A small-molecule ligand and the protein it binds are described below.
Small molecule (SMILES): CCCN(CCC)C(=O)c1cccc(C(=O)N[C@@H](Cc2ccccc2)[C@@H](N)C[C@@H](C)C(=O)Nc2ccc(F)cc2)c1

Binding-site contacts:
Ligand atom C25 contacts residue GLY37 of chain 1.A at 3.3 Å.
Ligand atom N4 contacts residue GLY233 of chain 1.A at 2.9 Å (h-bond).
Ligand atom C22 contacts residue PRO73 of chain 1.A at 3.1 Å (hydrophobic).
Ligand atom C21 contacts residue THR75 of chain 1.A at 3.5 Å.
Ligand atom C16 contacts residue ASP231 of chain 1.A at 3.5 Å.
Ligand atom C28 contacts residue PHE111 of chain 1.A at 3.6 Å (hydrophobic).
Ligand atom N2 contacts residue GLY233 of chain 1.A at 2.8 Å (h-bond).
Ligand atom O1 contacts residue THR235 of chain 1.A at 2.7 Å (h-bond).
Ligand atom C20 contacts residue GLY37 of chain 1.A at 3.6 Å.
Ligand atom C6 contacts residue GLN76 of chain 1.A at 3.6 Å.
Ligand atom C9 contacts residue THR235 of chain 1.A at 3.6 Å.
Ligand atom C19 contacts residue ASP231 of chain 1.A at 3.6 Å.
Ligand atom C33 contacts residue GLN76 of chain 1.A at 3.5 Å.
Ligand atom F1 contacts residue ARG131 of chain 1.A at 3.0 Å.
Ligand atom N4 contacts residue ASP35 of chain 1.A at 2.9 Å (salt-bridge).
Ligand atom O3 contacts residue THR75 of chain 1.A at 3.2 Å (h-bond).
Ligand atom O2 contacts residue TYR74 of chain 1.A at 3.5 Å.
Ligand atom C26 contacts residue GLY37 of chain 1.A at 3.5 Å.
Ligand atom C24 contacts residue ILE129 of chain 1.A at 3.2 Å (hydrophobic).
Ligand atom N3 contacts residue GLY37 of chain 1.A at 2.8 Å (h-bond).
Ligand atom C15 contacts residue GLY233 of chain 1.A at 3.5 Å.
Ligand atom C18 contacts residue ASP231 of chain 1.A at 3.4 Å.
Ligand atom C17 contacts residue ASP35 of chain 1.A at 3.4 Å.
Ligand atom N4 contacts residue ASP231 of chain 1.A at 2.6 Å (salt-bridge).
Ligand atom C27 contacts residue PRO73 of chain 1.A at 3.3 Å (hydrophobic).
Ligand atom C17 contacts residue GLY233 of chain 1.A at 3.4 Å.
Ligand atom O3 contacts residue TYR74 of chain 1.A at 3.2 Å.
Ligand atom C19 contacts residue GLY37 of chain 1.A at 3.5 Å.
Ligand atom C9 contacts residue GLY14 of chain 1.A at 3.1 Å.
Ligand atom C14 contacts residue GLY16 of chain 1.A at 3.6 Å.
Ligand atom O2 contacts residue GLN76 of chain 1.A at 3.0 Å (h-bond).
Ligand atom N4 contacts residue THR234 of chain 1.A at 3.3 Å (h-bond).
Ligand atom C25 contacts residue SER38 of chain 1.A at 3.6 Å.
Ligand atom C4 contacts residue GLY233 of chain 1.A at 3.5 Å.
Ligand atom C28 contacts residue GLN76 of chain 1.A at 3.4 Å.
Ligand atom C16 contacts residue ASP35 of chain 1.A at 3.6 Å.
Ligand atom O2 contacts residue THR75 of chain 1.A at 3.2 Å (h-bond).
Ligand atom C29 contacts residue PHE111 of chain 1.A at 3.5 Å (hydrophobic).
Ligand atom F1 contacts residue ILE129 of chain 1.A at 3.2 Å.
Ligand atom C10 contacts residue GLN15 of chain 1.A at 3.5 Å.

Sequence of chain 1.A:
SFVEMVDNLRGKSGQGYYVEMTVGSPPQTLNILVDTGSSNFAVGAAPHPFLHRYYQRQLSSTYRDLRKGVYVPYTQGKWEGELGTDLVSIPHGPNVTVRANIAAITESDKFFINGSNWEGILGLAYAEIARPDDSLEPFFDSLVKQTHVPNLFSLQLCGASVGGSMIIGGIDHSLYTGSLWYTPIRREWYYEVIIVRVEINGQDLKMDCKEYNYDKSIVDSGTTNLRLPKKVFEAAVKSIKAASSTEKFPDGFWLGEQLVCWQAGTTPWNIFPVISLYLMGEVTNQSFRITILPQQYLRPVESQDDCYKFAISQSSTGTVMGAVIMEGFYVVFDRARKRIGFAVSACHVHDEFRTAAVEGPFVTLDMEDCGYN